Binding-site contacts:
Ligand atom CL6 contacts residue ASN149 of chain 1.A at 3.7 Å.
Ligand atom N13 contacts residue SER209 of chain 1.A at 2.9 Å (h-bond).
Ligand atom C03 contacts residue TYR218 of chain 1.A at 3.9 Å (hydrophobic).
Ligand atom O08 contacts residue SER209 of chain 1.A at 4.2 Å.
Ligand atom O11 contacts residue TYR218 of chain 1.A at 3.3 Å (h-bond).
Ligand atom O08 contacts residue GLY317 of chain 1.A at 3.1 Å (h-bond).
Ligand atom CL6 contacts residue TYR218 of chain 1.A at 3.6 Å.
Ligand atom S10 contacts residue TYR218 of chain 1.A at 3.6 Å.
Ligand atom S04 contacts residue THR316 of chain 1.A at 3.6 Å.
Ligand atom S10 contacts residue SER209 of chain 1.A at 4.5 Å.
Ligand atom C03 contacts residue VAL208 of chain 1.A at 4.1 Å (hydrophobic).
Ligand atom C02 contacts residue TYR218 of chain 1.A at 3.6 Å (hydrophobic).
Ligand atom O08 contacts residue THR316 of chain 1.A at 3.6 Å.
Ligand atom S04 contacts residue GLY317 of chain 1.A at 4.3 Å.
Ligand atom S04 contacts residue ALA315 of chain 1.A at 4.0 Å.
Ligand atom N13 contacts residue TYR218 of chain 1.A at 2.9 Å (h-bond).
Ligand atom O12 contacts residue SER209 of chain 1.A at 4.4 Å.
Ligand atom C01 contacts residue TYR218 of chain 1.A at 3.5 Å (hydrophobic).
Ligand atom N13 contacts residue GLY211 of chain 1.A at 4.3 Å.
Ligand atom O09 contacts residue VAL208 of chain 1.A at 3.7 Å.
Ligand atom C05 contacts residue TYR218 of chain 1.A at 3.6 Å (hydrophobic).
Ligand atom C07 contacts residue VAL208 of chain 1.A at 3.5 Å (hydrophobic).
Ligand atom C07 contacts residue SER209 of chain 1.A at 3.7 Å.
Ligand atom C07 contacts residue GLY317 of chain 1.A at 4.2 Å.
Ligand atom CL6 contacts residue ALA315 of chain 1.A at 4.0 Å.
Ligand atom N13 contacts residue PRO210 of chain 1.A at 4.0 Å.
Ligand atom O08 contacts residue VAL208 of chain 1.A at 3.8 Å.
Ligand atom S04 contacts residue TYR218 of chain 1.A at 3.9 Å.
Ligand atom O09 contacts residue SER209 of chain 1.A at 2.8 Å (h-bond).

The small molecule below binds the protein below.
Small molecule (SMILES): NS(=O)(=O)c1cc(Cl)sc1C(=O)O

Sequence of chain 1.A:
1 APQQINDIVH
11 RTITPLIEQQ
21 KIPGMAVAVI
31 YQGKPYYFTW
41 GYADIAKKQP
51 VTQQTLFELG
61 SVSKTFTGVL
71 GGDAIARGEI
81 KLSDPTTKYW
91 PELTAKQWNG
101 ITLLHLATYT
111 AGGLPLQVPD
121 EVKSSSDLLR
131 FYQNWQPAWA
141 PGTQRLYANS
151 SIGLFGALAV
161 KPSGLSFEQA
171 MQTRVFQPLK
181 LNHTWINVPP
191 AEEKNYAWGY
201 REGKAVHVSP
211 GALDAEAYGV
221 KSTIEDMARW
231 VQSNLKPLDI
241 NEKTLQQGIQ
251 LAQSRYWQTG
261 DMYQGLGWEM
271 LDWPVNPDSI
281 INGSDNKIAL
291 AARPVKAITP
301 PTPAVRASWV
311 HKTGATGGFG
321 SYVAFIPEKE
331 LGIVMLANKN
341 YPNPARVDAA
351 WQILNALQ